Sequence of chain 2.D:
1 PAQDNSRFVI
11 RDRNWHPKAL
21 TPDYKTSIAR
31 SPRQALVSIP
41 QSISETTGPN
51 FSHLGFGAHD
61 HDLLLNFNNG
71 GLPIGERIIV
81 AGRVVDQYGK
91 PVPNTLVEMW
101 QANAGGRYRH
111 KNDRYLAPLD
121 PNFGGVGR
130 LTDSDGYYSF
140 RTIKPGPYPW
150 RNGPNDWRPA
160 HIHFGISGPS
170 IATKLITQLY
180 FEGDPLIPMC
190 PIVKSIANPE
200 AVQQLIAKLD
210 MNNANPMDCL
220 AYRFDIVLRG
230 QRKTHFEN

A protein and the small-molecule ligand that binds it are described below.
Small molecule (SMILES): Oc1ccc(F)cc1O

Binding-site contacts:
Ligand atom C3 contacts residue LYS193 of chain 2.D at 3.8 Å.
Ligand atom C5 contacts residue PRO198 of chain 2.D at 4.2 Å (hydrophobic).
Ligand atom C6 contacts residue ILE195 of chain 2.D at 3.4 Å (hydrophobic).
Ligand atom O7 contacts residue ALA196 of chain 2.D at 3.2 Å (h-bond).
Ligand atom C4 contacts residue LYS193 of chain 2.D at 4.1 Å.
Ligand atom C1 contacts residue LYS193 of chain 2.D at 3.8 Å.
Ligand atom C1 contacts residue ALA196 of chain 2.D at 4.0 Å (hydrophobic).
Ligand atom C1 contacts residue ILE195 of chain 2.D at 3.4 Å (hydrophobic).
Ligand atom O7 contacts residue ILE195 of chain 2.D at 2.7 Å (h-bond).
Ligand atom C6 contacts residue LYS193 of chain 2.D at 4.0 Å.
Ligand atom O7 contacts residue LYS193 of chain 2.D at 3.9 Å.
Ligand atom C5 contacts residue VAL201 of chain 2.D at 3.6 Å (hydrophobic).
Ligand atom C1 contacts residue PRO198 of chain 2.D at 4.4 Å (hydrophobic).
Ligand atom O8 contacts residue LYS193 of chain 2.D at 4.0 Å.
Ligand atom C2 contacts residue LYS193 of chain 2.D at 3.8 Å.
Ligand atom C5 contacts residue LYS193 of chain 2.D at 4.2 Å.
Ligand atom O7 contacts residue ASN197 of chain 2.D at 4.4 Å.
Ligand atom C6 contacts residue PRO198 of chain 2.D at 4.2 Å (hydrophobic).
Ligand atom C6 contacts residue VAL201 of chain 2.D at 3.5 Å (hydrophobic).
Ligand atom F9 contacts residue PRO187 of chain 2.D at 3.9 Å.